Binding-site contacts:
Ligand atom C7 contacts residue SER321 of chain 1.A at 3.4 Å.
Ligand atom C1 contacts residue ILE291 of chain 1.A at 3.8 Å (hydrophobic).
Ligand atom C8 contacts residue SER321 of chain 1.A at 3.6 Å.
Ligand atom C8 contacts residue GLU649 of chain 1.A at 3.9 Å.
Ligand atom O7 contacts residue ASN293 of chain 1.A at 3.9 Å.
Ligand atom C3 contacts residue ASN293 of chain 1.A at 3.8 Å.
Ligand atom C5 contacts residue ASN293 of chain 1.A at 3.6 Å.
Ligand atom O7 contacts residue THR322 of chain 1.A at 3.7 Å.
Ligand atom C8 contacts residue MET320 of chain 1.A at 3.9 Å (hydrophobic).
Ligand atom O6 contacts residue ARG568 of chain 1.A at 3.8 Å.
Ligand atom C6 contacts residue ARG568 of chain 1.A at 3.9 Å.
Ligand atom C8 contacts residue ASN293 of chain 1.A at 3.8 Å.
Ligand atom O5 contacts residue ASN293 of chain 1.A at 2.3 Å (h-bond).
Ligand atom C2 contacts residue ASN293 of chain 1.A at 2.4 Å.
Ligand atom C4 contacts residue ASN293 of chain 1.A at 4.2 Å.
Ligand atom N2 contacts residue SER321 of chain 1.A at 4.3 Å.
Ligand atom C1 contacts residue ASN293 of chain 1.A at 1.4 Å.
Ligand atom C7 contacts residue ASN293 of chain 1.A at 3.5 Å.
Ligand atom O7 contacts residue SER321 of chain 1.A at 3.0 Å (h-bond).
Ligand atom O5 contacts residue ILE291 of chain 1.A at 3.8 Å.
Ligand atom C5 contacts residue ILE291 of chain 1.A at 4.2 Å (hydrophobic).
Ligand atom C8 contacts residue ASP650 of chain 1.A at 3.6 Å.
Ligand atom N2 contacts residue ASN293 of chain 1.A at 2.9 Å (h-bond).
Ligand atom O7 contacts residue ARG568 of chain 1.A at 4.2 Å.

Sequence of chain 1.A:
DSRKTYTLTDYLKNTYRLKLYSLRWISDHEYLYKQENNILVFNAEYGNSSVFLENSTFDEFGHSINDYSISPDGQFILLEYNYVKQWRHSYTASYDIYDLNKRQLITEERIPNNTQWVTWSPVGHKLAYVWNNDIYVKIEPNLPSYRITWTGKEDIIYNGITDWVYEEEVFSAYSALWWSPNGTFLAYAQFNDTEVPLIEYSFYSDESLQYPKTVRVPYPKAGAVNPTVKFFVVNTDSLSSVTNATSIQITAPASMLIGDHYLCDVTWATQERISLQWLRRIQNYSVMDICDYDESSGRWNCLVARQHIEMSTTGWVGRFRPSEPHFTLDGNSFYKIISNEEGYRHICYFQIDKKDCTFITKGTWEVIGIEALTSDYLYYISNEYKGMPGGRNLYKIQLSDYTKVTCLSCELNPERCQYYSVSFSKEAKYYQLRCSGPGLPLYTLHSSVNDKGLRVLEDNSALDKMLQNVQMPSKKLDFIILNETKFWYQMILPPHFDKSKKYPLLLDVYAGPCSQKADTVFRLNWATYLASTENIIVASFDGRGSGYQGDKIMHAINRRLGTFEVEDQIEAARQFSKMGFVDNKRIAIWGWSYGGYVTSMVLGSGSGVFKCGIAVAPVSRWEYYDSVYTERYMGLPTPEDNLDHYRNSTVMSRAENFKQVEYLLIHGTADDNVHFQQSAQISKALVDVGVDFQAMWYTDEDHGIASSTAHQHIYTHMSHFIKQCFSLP

The protein below binds the small molecule below.
Small molecule (SMILES): CC(=O)N[C@H]1[C@H](O[C@H]2[C@H](O)[C@@H](NC(C)=O)CO[C@@H]2CO)O[C@H](CO)[C@@H](O)[C@@H]1O